Sequence of chain 3.A:
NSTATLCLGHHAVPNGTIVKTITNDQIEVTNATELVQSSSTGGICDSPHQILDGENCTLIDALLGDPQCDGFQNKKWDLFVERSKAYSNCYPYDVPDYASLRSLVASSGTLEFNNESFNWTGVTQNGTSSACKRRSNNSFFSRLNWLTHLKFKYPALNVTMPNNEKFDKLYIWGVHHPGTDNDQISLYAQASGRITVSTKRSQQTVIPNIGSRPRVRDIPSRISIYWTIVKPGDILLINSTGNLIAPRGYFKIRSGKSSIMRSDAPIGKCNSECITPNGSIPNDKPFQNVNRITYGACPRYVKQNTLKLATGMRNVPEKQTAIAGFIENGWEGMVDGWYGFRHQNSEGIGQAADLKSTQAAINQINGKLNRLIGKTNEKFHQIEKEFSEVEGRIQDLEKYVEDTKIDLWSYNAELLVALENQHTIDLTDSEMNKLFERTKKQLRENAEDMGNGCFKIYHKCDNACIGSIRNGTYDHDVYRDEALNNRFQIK

Binding-site contacts:
Ligand atom O7 contacts residue ARG201 of chain 3.A at 3.8 Å.
Ligand atom C7 contacts residue SER247 of chain 3.A at 4.2 Å.
Ligand atom C7 contacts residue THR248 of chain 3.A at 4.4 Å.
Ligand atom C5 contacts residue ASN246 of chain 3.A at 3.7 Å.
Ligand atom O4 contacts residue ALA163 of chain 3.A at 4.5 Å.
Ligand atom C3 contacts residue ASN246 of chain 3.A at 3.8 Å.
Ligand atom C7 contacts residue ARG201 of chain 3.A at 4.2 Å.
Ligand atom C2 contacts residue LEU164 of chain 3.A at 4.4 Å (hydrophobic).
Ligand atom C2 contacts residue ALA163 of chain 3.A at 4.2 Å (hydrophobic).
Ligand atom C1 contacts residue ALA163 of chain 3.A at 4.2 Å (hydrophobic).
Ligand atom C6 contacts residue NAG1 of chain 3.C at 4.0 Å.
Ligand atom C5 contacts residue NAG1 of chain 3.C at 4.1 Å.
Ligand atom O3 contacts residue THR248 of chain 3.A at 4.1 Å.
Ligand atom C1 contacts residue ASN246 of chain 3.A at 1.5 Å.
Ligand atom C6 contacts residue ASN165 of chain 3.A at 4.2 Å.
Ligand atom C5 contacts residue ASN165 of chain 3.A at 4.5 Å.
Ligand atom O3 contacts residue ALA163 of chain 3.A at 4.2 Å.
Ligand atom C4 contacts residue ALA163 of chain 3.A at 3.6 Å (hydrophobic).
Ligand atom O5 contacts residue ALA163 of chain 3.A at 3.9 Å.
Ligand atom C7 contacts residue ASN246 of chain 3.A at 3.6 Å.
Ligand atom C1 contacts residue LEU164 of chain 3.A at 3.7 Å (hydrophobic).
Ligand atom C4 contacts residue ASN246 of chain 3.A at 4.3 Å.
Ligand atom C2 contacts residue ASN246 of chain 3.A at 2.5 Å.
Ligand atom O7 contacts residue SER247 of chain 3.A at 3.3 Å.
Ligand atom O5 contacts residue ASN165 of chain 3.A at 3.6 Å.
Ligand atom O7 contacts residue ASN246 of chain 3.A at 3.8 Å.
Ligand atom O7 contacts residue THR248 of chain 3.A at 3.5 Å.
Ligand atom O6 contacts residue ASN165 of chain 3.A at 3.2 Å.
Ligand atom C1 contacts residue ASN165 of chain 3.A at 4.5 Å.
Ligand atom O5 contacts residue ASN246 of chain 3.A at 2.4 Å (h-bond).
Ligand atom C3 contacts residue ALA163 of chain 3.A at 4.2 Å (hydrophobic).
Ligand atom O5 contacts residue LEU164 of chain 3.A at 3.6 Å (h-bond).
Ligand atom C8 contacts residue NAG1 of chain 3.C at 4.0 Å.
Ligand atom C6 contacts residue ALA163 of chain 3.A at 4.2 Å (hydrophobic).
Ligand atom C8 contacts residue ASN246 of chain 3.A at 4.1 Å.
Ligand atom C5 contacts residue ALA163 of chain 3.A at 4.2 Å (hydrophobic).
Ligand atom N2 contacts residue ASN246 of chain 3.A at 3.0 Å (h-bond).
Ligand atom C8 contacts residue ARG201 of chain 3.A at 3.6 Å.
Ligand atom O6 contacts residue NAG1 of chain 3.C at 3.3 Å (h-bond).

The protein below binds the small molecule below.
Small molecule (SMILES): CC(=O)N[C@H]1[C@H](O[C@H]2[C@H](O)[C@@H](NC(C)=O)CO[C@@H]2CO)O[C@H](CO)[C@@H](O)[C@@H]1O